The protein below binds the small molecule below.
Small molecule (SMILES): CC(=O)N[C@@H]1O[C@H](CO)[C@@H](O)[C@H](O)[C@H]1O

Binding-site contacts:
Ligand atom O3 contacts residue GLU673 of chain 1.A at 2.6 Å (salt-bridge).
Ligand atom C3 contacts residue GLY676 of chain 1.A at 4.0 Å.
Ligand atom C4 contacts residue GLY676 of chain 1.A at 3.8 Å.
Ligand atom C7 contacts residue HIS378 of chain 1.A at 3.9 Å.
Ligand atom O3 contacts residue SER675 of chain 1.A at 3.0 Å (h-bond).
Ligand atom C6 contacts residue LEU137 of chain 1.A at 4.0 Å (hydrophobic).
Ligand atom O2 contacts residue ASN285 of chain 1.A at 3.1 Å (h-bond).
Ligand atom O2 contacts residue GLU673 of chain 1.A at 3.1 Å (salt-bridge).
Ligand atom C2 contacts residue HIS378 of chain 1.A at 3.4 Å.
Ligand atom N1 contacts residue HIS378 of chain 1.A at 2.9 Å (h-bond).
Ligand atom C1 contacts residue ASN285 of chain 1.A at 4.0 Å.
Ligand atom C2 contacts residue GLU673 of chain 1.A at 3.7 Å.
Ligand atom O6 contacts residue LEU140 of chain 1.A at 3.9 Å.
Ligand atom O6 contacts residue HIS378 of chain 1.A at 2.7 Å (h-bond).
Ligand atom C5 contacts residue LEU137 of chain 1.A at 3.9 Å (hydrophobic).
Ligand atom O7 contacts residue LEU137 of chain 1.A at 3.7 Å.
Ligand atom O7 contacts residue ASN285 of chain 1.A at 3.4 Å (h-bond).
Ligand atom O3 contacts residue GLY676 of chain 1.A at 3.2 Å (h-bond).
Ligand atom O6 contacts residue ASN485 of chain 1.A at 2.9 Å (h-bond).
Ligand atom O2 contacts residue TYR574 of chain 1.A at 2.9 Å (h-bond).
Ligand atom N1 contacts residue ASN285 of chain 1.A at 3.6 Å.
Ligand atom C8 contacts residue ASN285 of chain 1.A at 3.2 Å.
Ligand atom C6 contacts residue ASN485 of chain 1.A at 3.5 Å.
Ligand atom C6 contacts residue LEU140 of chain 1.A at 4.0 Å (hydrophobic).
Ligand atom O4 contacts residue GLY676 of chain 1.A at 2.8 Å (h-bond).
Ligand atom C7 contacts residue ASN285 of chain 1.A at 3.4 Å.
Ligand atom O4 contacts residue SER675 of chain 1.A at 3.6 Å.
Ligand atom O5 contacts residue HIS378 of chain 1.A at 3.6 Å.
Ligand atom O3 contacts residue ALA674 of chain 1.A at 3.4 Å (h-bond).
Ligand atom O4 contacts residue ASN485 of chain 1.A at 3.4 Å (h-bond).
Ligand atom O6 contacts residue VAL456 of chain 1.A at 3.5 Å.
Ligand atom C8 contacts residue ASP340 of chain 1.A at 3.5 Å.
Ligand atom C1 contacts residue HIS378 of chain 1.A at 3.5 Å.
Ligand atom C8 contacts residue THR379 of chain 1.A at 3.4 Å.
Ligand atom C3 contacts residue GLU673 of chain 1.A at 3.3 Å.
Ligand atom C6 contacts residue GLY136 of chain 1.A at 4.0 Å.
Ligand atom C7 contacts residue LEU137 of chain 1.A at 4.0 Å (hydrophobic).
Ligand atom C5 contacts residue GLY136 of chain 1.A at 4.0 Å.
Ligand atom C6 contacts residue HIS378 of chain 1.A at 3.3 Å.
Ligand atom C8 contacts residue HIS378 of chain 1.A at 4.0 Å.

Sequence of chain 1.A:
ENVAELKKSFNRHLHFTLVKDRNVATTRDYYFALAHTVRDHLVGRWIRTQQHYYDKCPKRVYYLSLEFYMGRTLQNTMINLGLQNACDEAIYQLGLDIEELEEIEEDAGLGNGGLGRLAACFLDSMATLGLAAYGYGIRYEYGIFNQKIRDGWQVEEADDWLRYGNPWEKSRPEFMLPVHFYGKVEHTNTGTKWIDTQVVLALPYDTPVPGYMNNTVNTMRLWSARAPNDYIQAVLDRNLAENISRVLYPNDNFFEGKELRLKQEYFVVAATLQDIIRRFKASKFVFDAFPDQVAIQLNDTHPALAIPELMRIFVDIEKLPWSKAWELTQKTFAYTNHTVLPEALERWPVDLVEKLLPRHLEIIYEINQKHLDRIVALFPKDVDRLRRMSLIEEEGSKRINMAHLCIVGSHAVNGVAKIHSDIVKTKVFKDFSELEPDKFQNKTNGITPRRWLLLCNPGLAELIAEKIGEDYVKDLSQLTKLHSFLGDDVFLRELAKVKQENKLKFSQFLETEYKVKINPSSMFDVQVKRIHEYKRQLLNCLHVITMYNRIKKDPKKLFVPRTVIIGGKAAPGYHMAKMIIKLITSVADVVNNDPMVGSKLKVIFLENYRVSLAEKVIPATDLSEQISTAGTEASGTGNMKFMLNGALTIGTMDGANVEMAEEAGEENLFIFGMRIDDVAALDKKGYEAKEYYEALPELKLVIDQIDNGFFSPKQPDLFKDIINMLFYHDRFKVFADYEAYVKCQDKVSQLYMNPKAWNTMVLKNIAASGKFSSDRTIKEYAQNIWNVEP